This protein binds this small molecule.
Small molecule (SMILES): Nc1ncnc2c1ncn2[C@H]1C[C@H](O)[C@@H](COP(=O)(O)O)O1

Binding-site contacts:
Ligand atom O5' contacts residue PRO419 of chain 46.A at 3.9 Å.
Ligand atom N9 contacts residue PRO203 of chain 46.A at 4.2 Å.
Ligand atom C2 contacts residue GLY427 of chain 46.A at 3.4 Å.
Ligand atom N6 contacts residue PHE426 of chain 46.A at 3.8 Å.
Ligand atom O2P contacts residue HIS416 of chain 46.A at 2.8 Å (h-bond).
Ligand atom C4 contacts residue PRO419 of chain 46.A at 4.2 Å (hydrophobic).
Ligand atom C6 contacts residue GLY427 of chain 46.A at 3.7 Å.
Ligand atom N6 contacts residue VAL202 of chain 46.A at 4.0 Å.
Ligand atom C1' contacts residue HIS418 of chain 46.A at 4.1 Å.
Ligand atom O1P contacts residue HIS416 of chain 46.A at 4.2 Å.
Ligand atom C6 contacts residue VAL202 of chain 46.A at 3.9 Å (hydrophobic).
Ligand atom C5 contacts residue PRO203 of chain 46.A at 4.3 Å (hydrophobic).
Ligand atom C6 contacts residue SER420 of chain 46.A at 4.3 Å.
Ligand atom N6 contacts residue SER420 of chain 46.A at 4.0 Å.
Ligand atom C5 contacts residue SER420 of chain 46.A at 4.3 Å.
Ligand atom N1 contacts residue GLY427 of chain 46.A at 2.7 Å (h-bond).
Ligand atom N9 contacts residue HIS418 of chain 46.A at 4.3 Å.
Ligand atom N6 contacts residue GLY425 of chain 46.A at 4.1 Å.
Ligand atom N6 contacts residue PRO419 of chain 46.A at 3.4 Å (h-bond).
Ligand atom C8 contacts residue HIS418 of chain 46.A at 3.7 Å.
Ligand atom C6 contacts residue PRO203 of chain 46.A at 4.4 Å (hydrophobic).
Ligand atom N7 contacts residue SER420 of chain 46.A at 3.9 Å.
Ligand atom C5 contacts residue PRO419 of chain 46.A at 3.7 Å (hydrophobic).
Ligand atom C8 contacts residue PRO203 of chain 46.A at 4.4 Å (hydrophobic).
Ligand atom O2P contacts residue PRO419 of chain 46.A at 4.2 Å.
Ligand atom N1 contacts residue VAL202 of chain 46.A at 3.7 Å.
Ligand atom O4' contacts residue PRO419 of chain 46.A at 4.3 Å.
Ligand atom O4' contacts residue HIS418 of chain 46.A at 4.1 Å.
Ligand atom N7 contacts residue HIS418 of chain 46.A at 4.4 Å.
Ligand atom N1 contacts residue PRO419 of chain 46.A at 3.5 Å (h-bond).
Ligand atom C2 contacts residue PRO419 of chain 46.A at 4.0 Å (hydrophobic).
Ligand atom N3 contacts residue PRO419 of chain 46.A at 4.3 Å.
Ligand atom C6 contacts residue PRO419 of chain 46.A at 3.2 Å (hydrophobic).
Ligand atom P contacts residue HIS416 of chain 46.A at 4.0 Å.
Ligand atom N7 contacts residue PRO419 of chain 46.A at 4.3 Å.
Ligand atom N6 contacts residue GLY427 of chain 46.A at 2.8 Å (h-bond).
Ligand atom C4 contacts residue PRO203 of chain 46.A at 4.2 Å (hydrophobic).
Ligand atom N3 contacts residue PRO203 of chain 46.A at 4.4 Å.
Ligand atom C2 contacts residue VAL202 of chain 46.A at 4.3 Å (hydrophobic).
Ligand atom C2' contacts residue PRO203 of chain 46.A at 4.0 Å (hydrophobic).

Sequence of chain 46.A:
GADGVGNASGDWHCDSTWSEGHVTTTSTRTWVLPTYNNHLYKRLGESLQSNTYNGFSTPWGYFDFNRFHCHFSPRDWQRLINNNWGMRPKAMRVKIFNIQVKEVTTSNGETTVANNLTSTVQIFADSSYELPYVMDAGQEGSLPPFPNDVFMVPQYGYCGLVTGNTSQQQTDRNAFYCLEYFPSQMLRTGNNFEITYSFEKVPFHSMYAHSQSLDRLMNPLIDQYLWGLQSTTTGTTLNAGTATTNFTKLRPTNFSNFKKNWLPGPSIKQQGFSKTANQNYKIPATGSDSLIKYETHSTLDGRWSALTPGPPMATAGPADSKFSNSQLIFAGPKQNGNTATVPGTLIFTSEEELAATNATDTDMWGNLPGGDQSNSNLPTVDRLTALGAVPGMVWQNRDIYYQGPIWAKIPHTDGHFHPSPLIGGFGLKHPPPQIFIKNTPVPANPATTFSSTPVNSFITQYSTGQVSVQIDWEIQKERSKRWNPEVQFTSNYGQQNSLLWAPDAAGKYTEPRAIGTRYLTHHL